Sequence of chain 1.B:
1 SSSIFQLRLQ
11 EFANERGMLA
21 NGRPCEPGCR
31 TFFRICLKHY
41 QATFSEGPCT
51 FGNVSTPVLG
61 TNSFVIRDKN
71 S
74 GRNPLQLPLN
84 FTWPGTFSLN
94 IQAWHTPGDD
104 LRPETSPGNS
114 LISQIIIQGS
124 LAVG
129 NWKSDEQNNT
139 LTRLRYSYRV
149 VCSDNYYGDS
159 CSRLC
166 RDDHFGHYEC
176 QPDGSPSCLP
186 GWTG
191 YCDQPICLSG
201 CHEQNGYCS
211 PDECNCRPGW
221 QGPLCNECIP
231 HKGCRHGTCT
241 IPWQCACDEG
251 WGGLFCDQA

Binding-site contacts:
Ligand atom O5 contacts residue PHE25 of chain 1.A at 4.1 Å.
Ligand atom C4 contacts residue SER24 of chain 1.A at 4.3 Å.
Ligand atom C3 contacts residue PHE25 of chain 1.A at 4.3 Å (hydrophobic).
Ligand atom O2 contacts residue GLY23 of chain 1.A at 4.0 Å.
Ligand atom C2 contacts residue PHE25 of chain 1.A at 4.0 Å (hydrophobic).
Ligand atom O3 contacts residue ASP193 of chain 1.B at 2.7 Å (salt-bridge).
Ligand atom O2 contacts residue GLU4 of chain 1.A at 3.7 Å.
Ligand atom C1 contacts residue PHE25 of chain 1.A at 3.3 Å (hydrophobic).
Ligand atom O4 contacts residue ARG37 of chain 1.A at 4.4 Å.
Ligand atom O2 contacts residue SER24 of chain 1.A at 3.0 Å (h-bond).
Ligand atom C5 contacts residue SER24 of chain 1.A at 3.6 Å.
Ligand atom C3 contacts residue ASP193 of chain 1.B at 3.4 Å.
Ligand atom C3 contacts residue SER24 of chain 1.A at 3.8 Å.
Ligand atom C2 contacts residue GLY23 of chain 1.A at 4.2 Å.
Ligand atom O5 contacts residue SER24 of chain 1.A at 2.4 Å (h-bond).
Ligand atom O4 contacts residue ASP193 of chain 1.B at 3.2 Å (salt-bridge).
Ligand atom C2 contacts residue SER24 of chain 1.A at 2.5 Å.
Ligand atom O2 contacts residue PHE25 of chain 1.A at 3.3 Å.
Ligand atom O3 contacts residue GLN194 of chain 1.B at 3.8 Å.
Ligand atom C4 contacts residue ASP193 of chain 1.B at 3.9 Å.
Ligand atom C1 contacts residue SER24 of chain 1.A at 1.4 Å.

Sequence of chain 1.A:
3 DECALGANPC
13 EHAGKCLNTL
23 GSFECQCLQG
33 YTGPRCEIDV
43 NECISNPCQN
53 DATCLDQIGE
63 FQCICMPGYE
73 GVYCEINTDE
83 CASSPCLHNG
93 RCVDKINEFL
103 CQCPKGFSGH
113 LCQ

A protein and the small-molecule ligand that binds it are described below.
Small molecule (SMILES): OC[C@H]1O[C@@H](O)[C@H](O)[C@@H](O)[C@@H]1O